Sequence of chain 1.A:
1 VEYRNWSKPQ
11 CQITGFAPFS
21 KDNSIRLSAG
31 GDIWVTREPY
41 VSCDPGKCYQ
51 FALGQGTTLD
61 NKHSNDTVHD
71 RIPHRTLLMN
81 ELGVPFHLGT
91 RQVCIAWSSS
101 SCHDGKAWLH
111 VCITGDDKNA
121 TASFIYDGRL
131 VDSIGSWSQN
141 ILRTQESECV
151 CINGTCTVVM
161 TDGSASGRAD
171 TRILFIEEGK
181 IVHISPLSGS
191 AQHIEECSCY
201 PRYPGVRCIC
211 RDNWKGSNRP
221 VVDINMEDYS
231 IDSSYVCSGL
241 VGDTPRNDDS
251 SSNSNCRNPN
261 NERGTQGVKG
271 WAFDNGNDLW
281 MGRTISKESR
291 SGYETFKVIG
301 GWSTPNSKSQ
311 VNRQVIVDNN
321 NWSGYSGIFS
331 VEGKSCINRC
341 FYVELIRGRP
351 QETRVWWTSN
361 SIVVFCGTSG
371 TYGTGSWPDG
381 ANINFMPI

The small molecule below binds the protein below.
Small molecule (SMILES): CC(=O)N[C@@H]1[C@@H](O)[C@H](O)[C@@H](CO)O[C@H]1O

Binding-site contacts:
Ligand atom O7 contacts residue ASN65 of chain 1.A at 4.1 Å.
Ligand atom O3 contacts residue TRP356 of chain 1.A at 4.3 Å.
Ligand atom C3 contacts residue ASN65 of chain 1.A at 3.8 Å.
Ligand atom C5 contacts residue TRP356 of chain 1.A at 3.9 Å (hydrophobic).
Ligand atom C7 contacts residue TRP356 of chain 1.A at 4.1 Å (hydrophobic).
Ligand atom C3 contacts residue TRP356 of chain 1.A at 3.8 Å (hydrophobic).
Ligand atom C2 contacts residue TRP356 of chain 1.A at 4.1 Å (hydrophobic).
Ligand atom O4 contacts residue TRP356 of chain 1.A at 4.0 Å.
Ligand atom N2 contacts residue TRP356 of chain 1.A at 3.5 Å.
Ligand atom C1 contacts residue TRP356 of chain 1.A at 3.8 Å (hydrophobic).
Ligand atom O5 contacts residue TRP356 of chain 1.A at 4.3 Å.
Ligand atom C8 contacts residue TRP356 of chain 1.A at 3.6 Å (hydrophobic).
Ligand atom C7 contacts residue ASN65 of chain 1.A at 3.7 Å.
Ligand atom C5 contacts residue ASN65 of chain 1.A at 3.6 Å.
Ligand atom C2 contacts residue ASN65 of chain 1.A at 2.5 Å.
Ligand atom C4 contacts residue TRP356 of chain 1.A at 4.3 Å (hydrophobic).
Ligand atom C4 contacts residue ASN65 of chain 1.A at 4.2 Å.
Ligand atom C1 contacts residue ASN65 of chain 1.A at 1.4 Å.
Ligand atom N2 contacts residue ASN65 of chain 1.A at 2.9 Å (h-bond).
Ligand atom C8 contacts residue ILE388 of chain 1.A at 3.5 Å (hydrophobic).
Ligand atom O5 contacts residue ASN65 of chain 1.A at 2.4 Å (h-bond).